Binding-site contacts:
Ligand atom O20 contacts residue HIS155 of chain 1.A at 3.5 Å.
Ligand atom N04 contacts residue ASP94 of chain 1.A at 3.0 Å (salt-bridge).
Ligand atom O20 contacts residue CYS174 of chain 1.A at 3.4 Å.
Ligand atom O08 contacts residue ZN1 of chain 1.D at 2.8 Å.
Ligand atom O09 contacts residue HIS155 of chain 1.A at 3.4 Å (h-bond).
Ligand atom O12 contacts residue ASP94 of chain 1.A at 2.9 Å (salt-bridge).
Ligand atom C03 contacts residue HIS216 of chain 1.A at 3.5 Å.
Ligand atom C05 contacts residue ASP94 of chain 1.A at 3.2 Å.
Ligand atom C07 contacts residue ZN1 of chain 1.E at 3.6 Å.
Ligand atom C18 contacts residue GLY185 of chain 1.A at 3.7 Å.
Ligand atom O01 contacts residue GLY185 of chain 1.A at 3.5 Å.
Ligand atom O20 contacts residue HIS216 of chain 1.A at 3.0 Å (h-bond).
Ligand atom O09 contacts residue HIS92 of chain 1.A at 3.0 Å (h-bond).
Ligand atom C07 contacts residue HIS92 of chain 1.A at 3.3 Å.
Ligand atom O09 contacts residue ASP94 of chain 1.A at 3.1 Å (salt-bridge).
Ligand atom O20 contacts residue ZN1 of chain 1.E at 2.3 Å.
Ligand atom C07 contacts residue HIS155 of chain 1.A at 3.7 Å.
Ligand atom C05 contacts residue ZN1 of chain 1.E at 3.2 Å.
Ligand atom N04 contacts residue HIS216 of chain 1.A at 3.2 Å (h-bond).
Ligand atom C18 contacts residue ASN186 of chain 1.A at 3.4 Å.
Ligand atom C17 contacts residue PHE38 of chain 1.A at 3.6 Å (hydrophobic).
Ligand atom O01 contacts residue ASN186 of chain 1.A at 3.0 Å (h-bond).
Ligand atom C02 contacts residue ZN1 of chain 1.E at 3.0 Å.
Ligand atom O12 contacts residue HIS92 of chain 1.A at 3.4 Å.
Ligand atom C11 contacts residue TRP63 of chain 1.A at 3.6 Å (hydrophobic).
Ligand atom C16 contacts residue TYR43 of chain 1.A at 3.4 Å (hydrophobic).
Ligand atom O08 contacts residue HIS155 of chain 1.A at 3.1 Å.
Ligand atom O12 contacts residue ASP93 of chain 1.A at 3.6 Å (salt-bridge).
Ligand atom O08 contacts residue HIS92 of chain 1.A at 3.2 Å (h-bond).
Ligand atom C07 contacts residue ZN1 of chain 1.D at 2.6 Å.
Ligand atom O09 contacts residue ZN1 of chain 1.E at 3.2 Å.
Ligand atom O09 contacts residue HIS90 of chain 1.A at 3.4 Å (h-bond).
Ligand atom C03 contacts residue ZN1 of chain 1.E at 2.9 Å.
Ligand atom N04 contacts residue ZN1 of chain 1.E at 2.1 Å.
Ligand atom O09 contacts residue ZN1 of chain 1.D at 1.9 Å.
Ligand atom C02 contacts residue HIS216 of chain 1.A at 3.6 Å.
Ligand atom C02 contacts residue HIS155 of chain 1.A at 3.8 Å.
Ligand atom C15 contacts residue ASN186 of chain 1.A at 3.6 Å.
Ligand atom S13 contacts residue PHE38 of chain 1.A at 3.8 Å.
Ligand atom O08 contacts residue ASN186 of chain 1.A at 2.8 Å (h-bond).

A small-molecule ligand and the protein it binds are described below.
Small molecule (SMILES): CC(O)C(C(=O)O)C1N=C(C(=O)O)/C(=C/CCCO)S1

Sequence of chain 1.A:
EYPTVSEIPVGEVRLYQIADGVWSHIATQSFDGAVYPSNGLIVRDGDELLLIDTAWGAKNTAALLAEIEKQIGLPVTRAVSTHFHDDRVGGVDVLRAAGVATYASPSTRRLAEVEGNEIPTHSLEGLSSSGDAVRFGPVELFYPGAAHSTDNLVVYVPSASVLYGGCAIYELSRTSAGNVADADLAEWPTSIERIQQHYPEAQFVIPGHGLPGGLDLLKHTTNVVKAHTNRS